Sequence of chain 1.A:
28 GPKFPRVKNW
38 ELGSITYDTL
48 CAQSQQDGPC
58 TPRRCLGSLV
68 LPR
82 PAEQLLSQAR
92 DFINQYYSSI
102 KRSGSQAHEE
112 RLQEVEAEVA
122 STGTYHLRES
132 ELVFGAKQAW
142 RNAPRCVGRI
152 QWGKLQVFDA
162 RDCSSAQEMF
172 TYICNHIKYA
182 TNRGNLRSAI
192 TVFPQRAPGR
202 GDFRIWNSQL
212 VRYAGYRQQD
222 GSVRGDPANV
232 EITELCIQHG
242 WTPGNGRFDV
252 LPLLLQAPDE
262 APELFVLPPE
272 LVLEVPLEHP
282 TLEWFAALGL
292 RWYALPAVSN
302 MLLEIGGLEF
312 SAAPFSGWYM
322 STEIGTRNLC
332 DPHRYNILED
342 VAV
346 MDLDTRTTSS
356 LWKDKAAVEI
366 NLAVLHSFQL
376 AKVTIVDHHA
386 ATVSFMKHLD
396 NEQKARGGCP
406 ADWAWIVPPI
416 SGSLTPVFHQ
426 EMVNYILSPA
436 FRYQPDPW

Sequence of chain 1.B:
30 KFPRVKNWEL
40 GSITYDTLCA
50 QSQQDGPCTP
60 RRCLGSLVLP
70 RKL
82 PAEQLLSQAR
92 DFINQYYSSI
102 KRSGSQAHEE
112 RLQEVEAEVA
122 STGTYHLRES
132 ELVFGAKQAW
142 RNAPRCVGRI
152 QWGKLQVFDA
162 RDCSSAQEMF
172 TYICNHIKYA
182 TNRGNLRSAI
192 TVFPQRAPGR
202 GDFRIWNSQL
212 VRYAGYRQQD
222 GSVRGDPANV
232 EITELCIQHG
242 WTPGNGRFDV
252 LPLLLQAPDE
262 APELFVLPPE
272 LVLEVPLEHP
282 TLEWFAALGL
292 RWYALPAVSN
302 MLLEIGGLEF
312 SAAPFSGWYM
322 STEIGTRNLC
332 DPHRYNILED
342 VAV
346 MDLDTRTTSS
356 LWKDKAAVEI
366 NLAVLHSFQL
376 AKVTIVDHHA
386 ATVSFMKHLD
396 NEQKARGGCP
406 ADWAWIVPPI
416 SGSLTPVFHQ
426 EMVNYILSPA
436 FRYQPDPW

This protein binds this small molecule.
Small molecule (SMILES): Fc1cccc(CCNCCc2ccnc(-n3ccnc3)n2)c1

Binding-site contacts:
Ligand atom C12 contacts residue GLU324 of chain 1.A at 3.7 Å.
Ligand atom C20 contacts residue HEM1 of chain 1.C at 3.4 Å.
Ligand atom C14 contacts residue VAL299 of chain 1.A at 3.8 Å (hydrophobic).
Ligand atom C6' contacts residue TYR438 of chain 1.A at 3.7 Å (hydrophobic).
Ligand atom C3' contacts residue TRP37 of chain 1.B at 4.0 Å (hydrophobic).
Ligand atom C21 contacts residue HEM1 of chain 1.C at 3.7 Å.
Ligand atom N13 contacts residue GLU324 of chain 1.A at 3.7 Å.
Ligand atom N13 contacts residue VAL299 of chain 1.A at 3.5 Å.
Ligand atom C04 contacts residue PHE316 of chain 1.A at 4.0 Å (hydrophobic).
Ligand atom N11 contacts residue PRO297 of chain 1.A at 3.6 Å.
Ligand atom N13 contacts residue HEM1 of chain 1.C at 4.1 Å.
Ligand atom C1' contacts residue GOL1 of chain 1.G at 3.9 Å.
Ligand atom N11 contacts residue GLU324 of chain 1.A at 4.0 Å.
Ligand atom C02 contacts residue HEM1 of chain 1.C at 2.9 Å.
Ligand atom N19 contacts residue HEM1 of chain 1.C at 2.8 Å (h-bond).
Ligand atom C21 contacts residue TRP410 of chain 1.A at 4.0 Å (hydrophobic).
Ligand atom C15 contacts residue GLN210 of chain 1.A at 3.6 Å.
Ligand atom C16 contacts residue GLN210 of chain 1.A at 3.7 Å.
Ligand atom C15 contacts residue VAL299 of chain 1.A at 4.0 Å (hydrophobic).
Ligand atom N01 contacts residue HEM1 of chain 1.C at 2.1 Å.
Ligand atom C02 contacts residue GLU324 of chain 1.A at 4.0 Å.
Ligand atom C18 contacts residue HEM1 of chain 1.C at 3.5 Å.
Ligand atom C16 contacts residue PRO297 of chain 1.A at 4.1 Å (hydrophobic).
Ligand atom C04 contacts residue PRO297 of chain 1.A at 3.4 Å (hydrophobic).
Ligand atom C14 contacts residue HEM1 of chain 1.C at 4.0 Å.
Ligand atom C05 contacts residue PHE316 of chain 1.A at 4.0 Å (hydrophobic).
Ligand atom F7' contacts residue TRP37 of chain 1.B at 3.7 Å.
Ligand atom C05 contacts residue HEM1 of chain 1.C at 3.2 Å.
Ligand atom N03 contacts residue GLU324 of chain 1.A at 4.0 Å.
Ligand atom C17 contacts residue HEM1 of chain 1.C at 2.9 Å.
Ligand atom N11 contacts residue VAL299 of chain 1.A at 3.4 Å.
Ligand atom C16 contacts residue VAL299 of chain 1.A at 3.8 Å (hydrophobic).
Ligand atom C2' contacts residue GOL1 of chain 1.G at 3.7 Å.
Ligand atom C21 contacts residue GOL1 of chain 1.G at 4.0 Å.
Ligand atom C04 contacts residue VAL299 of chain 1.A at 4.0 Å (hydrophobic).
Ligand atom N03 contacts residue VAL299 of chain 1.A at 3.6 Å.
Ligand atom C12 contacts residue VAL299 of chain 1.A at 3.2 Å (hydrophobic).
Ligand atom C5' contacts residue LEU68 of chain 1.A at 3.9 Å (hydrophobic).
Ligand atom C4' contacts residue TRP37 of chain 1.B at 4.0 Å (hydrophobic).
Ligand atom N03 contacts residue HEM1 of chain 1.C at 4.1 Å.